The small molecule below binds the protein below.
Small molecule (SMILES): Nc1ccn([C@H]2C[C@H](O)[C@@H](CO[P](=O)(O)O[P](=O)(O)OP(=O)(O)O)O2)c(=O)n1

Binding-site contacts:
Ligand atom O2B contacts residue MET651 of chain 1.A at 3.0 Å (h-bond).
Ligand atom PG contacts residue CA1 of chain 1.E at 3.3 Å.
Ligand atom O1A contacts residue CA1 of chain 1.F at 2.6 Å.
Ligand atom PG contacts residue ARG788 of chain 1.A at 3.7 Å.
Ligand atom O1G contacts residue ARG788 of chain 1.A at 2.9 Å (salt-bridge).
Ligand atom C2' contacts residue ASN835 of chain 1.A at 3.5 Å.
Ligand atom O1B contacts residue MET651 of chain 1.A at 3.6 Å.
Ligand atom O3G contacts residue CA1 of chain 1.E at 2.1 Å.
Ligand atom O3B contacts residue CA1 of chain 1.E at 3.4 Å.
Ligand atom C2' contacts residue TYR652 of chain 1.A at 3.2 Å (hydrophobic).
Ligand atom O1G contacts residue LYS792 of chain 1.A at 2.2 Å (salt-bridge).
Ligand atom O2B contacts residue CA1 of chain 1.E at 2.2 Å.
Ligand atom C3' contacts residue ASN835 of chain 1.A at 3.5 Å.
Ligand atom O1G contacts residue SER650 of chain 1.A at 3.1 Å (h-bond).
Ligand atom PG contacts residue LYS792 of chain 1.A at 3.5 Å.
Ligand atom C5' contacts residue ASP884 of chain 1.A at 3.6 Å.
Ligand atom O2B contacts residue ASP884 of chain 1.A at 3.1 Å (salt-bridge).
Ligand atom O1A contacts residue ASP647 of chain 1.A at 3.6 Å (salt-bridge).
Ligand atom O3G contacts residue ASP647 of chain 1.A at 3.4 Å (salt-bridge).
Ligand atom O3A contacts residue LYS831 of chain 1.A at 3.4 Å.
Ligand atom O3' contacts residue TYR652 of chain 1.A at 3.0 Å (h-bond).
Ligand atom O2A contacts residue LYS831 of chain 1.A at 3.1 Å (salt-bridge).
Ligand atom O2G contacts residue ARG788 of chain 1.A at 3.2 Å (salt-bridge).
Ligand atom O2B contacts residue VAL648 of chain 1.A at 3.0 Å (h-bond).
Ligand atom O3B contacts residue LYS831 of chain 1.A at 3.0 Å (salt-bridge).
Ligand atom PA contacts residue LYS831 of chain 1.A at 3.6 Å.
Ligand atom O2B contacts residue SER650 of chain 1.A at 3.2 Å (h-bond).
Ligand atom PA contacts residue CA1 of chain 1.E at 3.2 Å.
Ligand atom PG contacts residue LYS831 of chain 1.A at 3.6 Å.
Ligand atom O3' contacts residue ASN835 of chain 1.A at 3.3 Å (h-bond).
Ligand atom O1A contacts residue ASP884 of chain 1.A at 2.9 Å (salt-bridge).
Ligand atom O1B contacts residue ASN835 of chain 1.A at 3.3 Å (h-bond).
Ligand atom O1A contacts residue CA1 of chain 1.E at 2.2 Å.
Ligand atom O2G contacts residue LYS831 of chain 1.A at 2.8 Å (salt-bridge).
Ligand atom O1B contacts residue SER650 of chain 1.A at 3.3 Å.
Ligand atom O3A contacts residue CA1 of chain 1.E at 3.5 Å.
Ligand atom O3' contacts residue MET651 of chain 1.A at 3.5 Å (h-bond).
Ligand atom PB contacts residue SER650 of chain 1.A at 3.5 Å.
Ligand atom PB contacts residue CA1 of chain 1.E at 3.1 Å.
Ligand atom O3G contacts residue VAL648 of chain 1.A at 3.1 Å (h-bond).

Sequence of chain 1.A:
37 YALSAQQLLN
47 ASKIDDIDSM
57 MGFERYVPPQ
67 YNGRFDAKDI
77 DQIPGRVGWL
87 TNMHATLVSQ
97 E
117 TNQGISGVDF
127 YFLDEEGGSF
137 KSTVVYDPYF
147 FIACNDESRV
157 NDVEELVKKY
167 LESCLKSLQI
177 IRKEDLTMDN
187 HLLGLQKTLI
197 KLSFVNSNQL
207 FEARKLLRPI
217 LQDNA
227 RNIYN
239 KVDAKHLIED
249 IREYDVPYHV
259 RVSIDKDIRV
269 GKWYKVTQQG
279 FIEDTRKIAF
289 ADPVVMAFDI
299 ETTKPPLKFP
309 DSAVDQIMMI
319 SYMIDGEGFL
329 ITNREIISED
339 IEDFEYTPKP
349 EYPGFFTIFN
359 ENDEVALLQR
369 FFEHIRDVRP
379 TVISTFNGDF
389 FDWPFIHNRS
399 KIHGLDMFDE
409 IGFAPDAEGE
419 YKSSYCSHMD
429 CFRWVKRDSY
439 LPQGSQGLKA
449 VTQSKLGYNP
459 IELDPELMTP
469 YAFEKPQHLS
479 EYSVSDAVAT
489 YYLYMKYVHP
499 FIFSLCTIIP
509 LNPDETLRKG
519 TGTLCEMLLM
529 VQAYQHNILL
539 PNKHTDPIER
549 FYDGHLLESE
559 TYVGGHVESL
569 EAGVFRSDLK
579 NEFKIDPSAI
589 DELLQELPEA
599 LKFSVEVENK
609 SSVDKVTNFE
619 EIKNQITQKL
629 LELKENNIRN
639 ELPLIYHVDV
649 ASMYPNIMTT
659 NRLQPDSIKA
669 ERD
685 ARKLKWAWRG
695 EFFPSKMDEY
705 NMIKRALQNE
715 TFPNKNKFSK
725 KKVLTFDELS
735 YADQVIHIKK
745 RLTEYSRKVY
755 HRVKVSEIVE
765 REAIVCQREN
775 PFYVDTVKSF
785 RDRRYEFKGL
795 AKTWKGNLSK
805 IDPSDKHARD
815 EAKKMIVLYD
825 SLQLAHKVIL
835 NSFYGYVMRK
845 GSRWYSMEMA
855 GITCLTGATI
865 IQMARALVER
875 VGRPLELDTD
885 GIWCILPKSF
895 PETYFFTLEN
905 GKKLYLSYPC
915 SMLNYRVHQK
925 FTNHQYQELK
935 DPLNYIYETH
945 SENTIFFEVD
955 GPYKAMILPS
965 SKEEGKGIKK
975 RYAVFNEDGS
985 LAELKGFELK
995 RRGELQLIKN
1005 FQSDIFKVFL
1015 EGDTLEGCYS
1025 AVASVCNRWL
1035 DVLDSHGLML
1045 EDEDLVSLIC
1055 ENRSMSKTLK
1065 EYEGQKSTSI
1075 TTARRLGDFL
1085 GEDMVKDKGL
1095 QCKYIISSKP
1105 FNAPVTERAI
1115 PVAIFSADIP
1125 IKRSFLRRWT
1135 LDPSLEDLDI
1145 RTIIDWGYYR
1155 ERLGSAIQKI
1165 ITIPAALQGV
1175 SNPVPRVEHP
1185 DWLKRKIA